Binding-site contacts:
Ligand atom C4 contacts residue TRP197 of chain 1.E at 3.5 Å (hydrophobic).
Ligand atom C6 contacts residue PHE212 of chain 1.E at 4.0 Å (hydrophobic).
Ligand atom O7 contacts residue ASN141 of chain 1.E at 3.8 Å.
Ligand atom C8 contacts residue PRO476 of chain 1.E at 3.9 Å (hydrophobic).
Ligand atom C1 contacts residue TRP197 of chain 1.E at 4.0 Å (hydrophobic).
Ligand atom O5 contacts residue ASN141 of chain 1.E at 2.4 Å (h-bond).
Ligand atom O3 contacts residue PRO479 of chain 1.E at 3.7 Å.
Ligand atom N2 contacts residue ILE214 of chain 1.E at 4.0 Å.
Ligand atom O6 contacts residue PRO481 of chain 1.E at 3.3 Å.
Ligand atom C3 contacts residue ASN141 of chain 1.E at 3.8 Å.
Ligand atom O6 contacts residue TRP197 of chain 1.E at 4.0 Å.
Ligand atom C5 contacts residue ASN141 of chain 1.E at 3.6 Å.
Ligand atom O3 contacts residue PRO481 of chain 1.E at 3.4 Å.
Ligand atom O6 contacts residue PHE212 of chain 1.E at 3.8 Å.
Ligand atom C8 contacts residue TRP139 of chain 1.E at 4.0 Å (hydrophobic).
Ligand atom O3 contacts residue TRP197 of chain 1.E at 3.6 Å.
Ligand atom C8 contacts residue ILE210 of chain 1.E at 4.0 Å (hydrophobic).
Ligand atom O3 contacts residue PHE480 of chain 1.E at 3.6 Å.
Ligand atom O5 contacts residue PHE480 of chain 1.E at 3.5 Å.
Ligand atom C7 contacts residue ASN141 of chain 1.E at 3.5 Å.
Ligand atom C8 contacts residue ILE214 of chain 1.E at 3.6 Å (hydrophobic).
Ligand atom C2 contacts residue ASN141 of chain 1.E at 2.5 Å.
Ligand atom O7 contacts residue TRP139 of chain 1.E at 3.8 Å.
Ligand atom C8 contacts residue PRO479 of chain 1.E at 3.4 Å (hydrophobic).
Ligand atom O2 contacts residue TRP197 of chain 1.E at 3.4 Å.
Ligand atom O4 contacts residue TRP197 of chain 1.E at 3.6 Å.
Ligand atom O7 contacts residue PHE212 of chain 1.E at 3.7 Å.
Ligand atom C7 contacts residue PRO479 of chain 1.E at 3.6 Å (hydrophobic).
Ligand atom C8 contacts residue ASN194 of chain 1.E at 3.8 Å.
Ligand atom C3 contacts residue PRO479 of chain 1.E at 4.0 Å (hydrophobic).
Ligand atom O6 contacts residue GLY482 of chain 1.E at 4.0 Å.
Ligand atom C3 contacts residue PHE480 of chain 1.E at 3.9 Å (hydrophobic).
Ligand atom O4 contacts residue PHE480 of chain 1.E at 3.7 Å.
Ligand atom N2 contacts residue ASN141 of chain 1.E at 2.9 Å (h-bond).
Ligand atom O7 contacts residue LYS192 of chain 1.E at 3.3 Å.
Ligand atom O5 contacts residue TRP197 of chain 1.E at 3.5 Å (h-bond).
Ligand atom N2 contacts residue PRO479 of chain 1.E at 3.3 Å (h-bond).
Ligand atom C1 contacts residue ASN141 of chain 1.E at 1.4 Å.
Ligand atom C5 contacts residue PHE212 of chain 1.E at 3.6 Å (hydrophobic).
Ligand atom O3 contacts residue LYS192 of chain 1.E at 4.1 Å.

A protein and the small-molecule ligand that binds it are described below.
Small molecule (SMILES): CC(=O)N[C@H]1[C@H](O[C@H]2[C@H](O)[C@@H](NC(C)=O)CO[C@@H]2CO)O[C@H](CO)[C@@H](O[C@@H]2O[C@H](CO[C@H]3O[C@H](CO[C@H]4O[C@H](CO)[C@@H](O)[C@H](O)[C@@H]4O)[C@@H](O)[C@H](O)[C@@H]3O)[C@@H](O)[C@H](O[C@H]3O[C@H](CO)[C@@H](O)[C@H](O)[C@@H]3O)[C@@H]2O)[C@@H]1O

Sequence of chain 1.E:
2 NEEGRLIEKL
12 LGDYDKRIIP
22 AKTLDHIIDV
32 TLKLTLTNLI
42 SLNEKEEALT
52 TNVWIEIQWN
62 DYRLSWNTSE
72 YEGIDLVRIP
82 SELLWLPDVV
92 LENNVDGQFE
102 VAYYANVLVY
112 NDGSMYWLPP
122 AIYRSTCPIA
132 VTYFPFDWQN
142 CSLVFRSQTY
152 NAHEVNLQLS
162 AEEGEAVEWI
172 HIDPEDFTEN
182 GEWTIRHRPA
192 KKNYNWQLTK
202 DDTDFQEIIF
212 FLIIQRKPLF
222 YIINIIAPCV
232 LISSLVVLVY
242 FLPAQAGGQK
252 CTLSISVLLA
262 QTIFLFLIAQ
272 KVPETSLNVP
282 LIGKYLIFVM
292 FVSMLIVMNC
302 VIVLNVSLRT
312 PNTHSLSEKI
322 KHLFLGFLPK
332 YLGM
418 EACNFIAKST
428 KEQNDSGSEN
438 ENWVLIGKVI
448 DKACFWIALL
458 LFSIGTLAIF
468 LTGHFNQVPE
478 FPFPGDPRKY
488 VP